Binding-site contacts:
Ligand atom C6 contacts residue DC1 of chain 1.D at 3.1 Å.
Ligand atom C4 contacts residue DG2 of chain 1.D at 3.3 Å.
Ligand atom O6 contacts residue DC5 of chain 1.D at 3.1 Å (h-bond).
Ligand atom C2 contacts residue DC1 of chain 1.D at 3.1 Å.
Ligand atom N1 contacts residue DG8 of chain 1.D at 3.3 Å (h-bond).
Ligand atom O2 contacts residue DG2 of chain 1.D at 2.4 Å (h-bond).
Ligand atom C2 contacts residue DG2 of chain 1.D at 3.4 Å.
Ligand atom C2 contacts residue DG8 of chain 1.D at 3.4 Å.
Ligand atom N4 contacts residue DG8 of chain 1.D at 3.1 Å (h-bond).
Ligand atom N4 contacts residue DC1 of chain 1.D at 3.2 Å (h-bond).
Ligand atom N2 contacts residue DC7 of chain 1.D at 3.1 Å (h-bond).
Ligand atom O6 contacts residue DC7 of chain 1.D at 2.4 Å (h-bond).
Ligand atom N3 contacts residue DG8 of chain 1.D at 3.2 Å (h-bond).
Ligand atom N1 contacts residue DT6 of chain 1.D at 2.9 Å (h-bond).
Ligand atom N3 contacts residue DG2 of chain 1.D at 2.4 Å (h-bond).
Ligand atom O4 contacts residue DA3 of chain 1.D at 2.6 Å (h-bond).
Ligand atom C6 contacts residue DC7 of chain 1.D at 3.2 Å.
Ligand atom N2 contacts residue DC1 of chain 1.D at 2.2 Å (h-bond).
Ligand atom N4 contacts residue DG4 of chain 1.D at 3.1 Å (h-bond).
Ligand atom OP1 contacts residue THR36 of chain 1.F at 2.7 Å (h-bond).
Ligand atom O2 contacts residue DG4 of chain 1.D at 2.6 Å (h-bond).
Ligand atom N1 contacts residue DC1 of chain 1.D at 2.3 Å (h-bond).
Ligand atom N2 contacts residue DG8 of chain 1.D at 3.2 Å.
Ligand atom N1 contacts residue DC7 of chain 1.D at 2.8 Å (h-bond).
Ligand atom N3 contacts residue DG4 of chain 1.D at 2.9 Å (h-bond).
Ligand atom N4 contacts residue DG2 of chain 1.D at 2.5 Å (h-bond).
Ligand atom N3 contacts residue DA3 of chain 1.D at 2.9 Å (h-bond).
Ligand atom O6 contacts residue DC1 of chain 1.D at 2.3 Å (h-bond).
Ligand atom N2 contacts residue DT6 of chain 1.D at 3.4 Å (h-bond).
Ligand atom N6 contacts residue DT6 of chain 1.D at 2.7 Å (h-bond).
Ligand atom N2 contacts residue DC5 of chain 1.D at 3.3 Å (h-bond).
Ligand atom O6 contacts residue DG4 of chain 1.D at 3.3 Å (h-bond).
Ligand atom OP2 contacts residue TYR94 of chain 1.F at 3.3 Å (h-bond).
Ligand atom C4 contacts residue DA3 of chain 1.D at 3.4 Å.
Ligand atom N1 contacts residue DC5 of chain 1.D at 3.2 Å (h-bond).
Ligand atom N2 contacts residue DG2 of chain 1.D at 3.3 Å (h-bond).
Ligand atom C2 contacts residue DG4 of chain 1.D at 3.2 Å.
Ligand atom O2 contacts residue DG8 of chain 1.D at 3.3 Å (h-bond).
Ligand atom C6 contacts residue DT6 of chain 1.D at 3.5 Å.
Ligand atom C2 contacts residue DG2 of chain 1.D at 3.1 Å.

Sequence of chain 1.F:
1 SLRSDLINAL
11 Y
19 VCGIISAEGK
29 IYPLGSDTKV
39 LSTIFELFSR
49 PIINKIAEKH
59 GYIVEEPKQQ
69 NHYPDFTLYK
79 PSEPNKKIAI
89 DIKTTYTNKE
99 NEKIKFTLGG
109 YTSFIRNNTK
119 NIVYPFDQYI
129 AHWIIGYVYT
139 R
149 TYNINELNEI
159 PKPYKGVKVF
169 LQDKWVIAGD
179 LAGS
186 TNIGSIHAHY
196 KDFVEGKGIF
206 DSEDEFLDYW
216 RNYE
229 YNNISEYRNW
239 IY

A protein and the small-molecule ligand that binds it are described below.
Small molecule (SMILES): Cc1cn([C@H]2C[C@H](O[P](=O)(O)OC[C@H]3O[C@@H](n4ccc(N)nc4=O)C[C@@H]3O[P](=O)(O)OC[C@H]3O[C@@H](n4cnc5c(=O)nc(N)[nH]c54)C[C@@H]3O)[C@@H](CO[P](=O)(O)O[C@H]3C[C@H](n4ccc(N)nc4=O)O[C@@H]3CO[P](=O)(O)O[C@H]3C[C@H](n4cnc5c(=O)nc(N)[nH]c54)O[C@@H]3CO[P](=O)(O)O[C@H]3C[C@H](n4cnc5c(N)ncnc54)O[C@@H]3CO[P](=O)(O)O[C@H]3C[C@H](n4cnc5c(=O)nc(N)[nH]c54)O[C@@H]3CO[P](=O)(O)O[C@H]3C[C@H](n4ccc(N)nc4=O)O[C@@H]3CO)O2)c(=O)[nH]c1=O